Binding-site contacts:
Ligand atom O26 contacts residue THR194 of chain 2.B at 3.8 Å.
Ligand atom N3 contacts residue MET273 of chain 2.B at 3.5 Å.
Ligand atom O26 contacts residue LEU196 of chain 2.B at 3.5 Å.
Ligand atom C11 contacts residue GLN238 of chain 2.B at 3.6 Å.
Ligand atom C11 contacts residue PHE288 of chain 2.B at 3.5 Å (hydrophobic).
Ligand atom F28 contacts residue LEU235 of chain 2.B at 3.6 Å.
Ligand atom C15 contacts residue PHE288 of chain 2.B at 3.5 Å (hydrophobic).
Ligand atom F29 contacts residue THR231 of chain 2.B at 3.4 Å.
Ligand atom C11 contacts residue ILE252 of chain 2.B at 3.8 Å (hydrophobic).
Ligand atom C34 contacts residue ILE252 of chain 2.B at 3.7 Å (hydrophobic).
Ligand atom C34 contacts residue HIS82 of chain 2.B at 3.7 Å.
Ligand atom F29 contacts residue HIS199 of chain 2.B at 3.0 Å.
Ligand atom C7 contacts residue PHE288 of chain 2.B at 3.5 Å (hydrophobic).
Ligand atom C16 contacts residue TYR253 of chain 2.B at 3.6 Å (hydrophobic).
Ligand atom N6 contacts residue MET273 of chain 2.B at 3.7 Å.
Ligand atom F28 contacts residue ILE292 of chain 2.B at 3.2 Å.
Ligand atom F30 contacts residue LEU235 of chain 2.B at 3.8 Å.
Ligand atom C2 contacts residue MET273 of chain 2.B at 3.5 Å (hydrophobic).
Ligand atom C32 contacts residue ASP234 of chain 2.B at 3.7 Å.
Ligand atom C9 contacts residue PHE288 of chain 2.B at 3.5 Å (hydrophobic).
Ligand atom C4 contacts residue MET273 of chain 2.B at 3.7 Å (hydrophobic).
Ligand atom C22 contacts residue LEU235 of chain 2.B at 3.7 Å (hydrophobic).
Ligand atom C16 contacts residue LEU284 of chain 2.B at 3.3 Å (hydrophobic).
Ligand atom F30 contacts residue THR231 of chain 2.B at 3.0 Å.
Ligand atom N13 contacts residue PHE288 of chain 2.B at 3.4 Å.
Ligand atom C14 contacts residue PHE288 of chain 2.B at 3.5 Å (hydrophobic).
Ligand atom C31 contacts residue ASP234 of chain 2.B at 3.5 Å.
Ligand atom C16 contacts residue PHE288 of chain 2.B at 3.6 Å (hydrophobic).
Ligand atom C14 contacts residue GLN285 of chain 2.B at 3.5 Å.
Ligand atom C27 contacts residue THR231 of chain 2.B at 3.5 Å.
Ligand atom C14 contacts residue TYR253 of chain 2.B at 3.8 Å (hydrophobic).
Ligand atom C17 contacts residue PHE288 of chain 2.B at 3.8 Å (hydrophobic).
Ligand atom N12 contacts residue PHE288 of chain 2.B at 3.4 Å.
Ligand atom C31 contacts residue THR194 of chain 2.B at 3.5 Å.
Ligand atom C32 contacts residue LEU235 of chain 2.B at 3.8 Å (hydrophobic).
Ligand atom N8 contacts residue PHE288 of chain 2.B at 3.4 Å.
Ligand atom C10 contacts residue PHE288 of chain 2.B at 3.3 Å (hydrophobic).
Ligand atom F28 contacts residue ILE296 of chain 2.B at 3.4 Å.
Ligand atom F28 contacts residue LEU196 of chain 2.B at 3.6 Å.
Ligand atom O18 contacts residue LEU235 of chain 2.B at 3.5 Å.

A protein and the small-molecule ligand that binds it are described below.
Small molecule (SMILES): Cc1ncn(-c2nc3c(C(=O)N[C@@H](c4ccc(OC(F)(F)F)cc4)C(C)(C)O)cnn3cc2C)n1

Sequence of chain 2.B:
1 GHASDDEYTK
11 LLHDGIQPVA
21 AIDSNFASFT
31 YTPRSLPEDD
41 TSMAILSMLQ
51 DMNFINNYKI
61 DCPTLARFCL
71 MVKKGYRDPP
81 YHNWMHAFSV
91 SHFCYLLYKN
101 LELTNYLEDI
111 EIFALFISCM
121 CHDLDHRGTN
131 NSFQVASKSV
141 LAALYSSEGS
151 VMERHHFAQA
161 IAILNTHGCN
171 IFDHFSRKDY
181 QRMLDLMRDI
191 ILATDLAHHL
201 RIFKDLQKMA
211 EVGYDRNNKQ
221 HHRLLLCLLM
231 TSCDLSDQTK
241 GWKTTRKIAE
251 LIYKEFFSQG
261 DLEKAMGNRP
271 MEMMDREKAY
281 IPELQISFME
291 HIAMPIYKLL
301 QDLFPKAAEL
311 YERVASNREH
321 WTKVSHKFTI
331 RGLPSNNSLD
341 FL